Sequence of chain 1.C:
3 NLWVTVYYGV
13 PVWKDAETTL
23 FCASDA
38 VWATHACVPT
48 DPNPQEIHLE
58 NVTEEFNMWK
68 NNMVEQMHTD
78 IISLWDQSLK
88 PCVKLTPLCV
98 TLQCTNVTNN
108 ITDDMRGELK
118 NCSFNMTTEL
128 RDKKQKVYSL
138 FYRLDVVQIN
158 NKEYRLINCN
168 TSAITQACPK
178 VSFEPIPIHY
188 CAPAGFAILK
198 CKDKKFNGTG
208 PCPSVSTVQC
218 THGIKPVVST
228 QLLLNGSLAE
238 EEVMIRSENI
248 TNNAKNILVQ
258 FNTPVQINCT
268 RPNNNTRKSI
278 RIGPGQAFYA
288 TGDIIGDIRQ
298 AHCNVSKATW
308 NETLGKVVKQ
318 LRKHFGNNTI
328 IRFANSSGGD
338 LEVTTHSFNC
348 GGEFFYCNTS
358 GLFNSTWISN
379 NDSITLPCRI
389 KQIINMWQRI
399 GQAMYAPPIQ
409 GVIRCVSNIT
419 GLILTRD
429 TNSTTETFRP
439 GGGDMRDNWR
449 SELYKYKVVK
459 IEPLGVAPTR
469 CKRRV

The small molecule below binds the protein below.
Small molecule (SMILES): CC(=O)N[C@H]1[C@H](O[C@H]2[C@H](O)[C@@H](NC(C)=O)CO[C@@H]2CO)O[C@H](CO)[C@@H](O[C@@H]2O[C@H](CO)[C@@H](O)[C@H](O)[C@@H]2O)[C@@H]1O

Binding-site contacts:
Ligand atom N2 contacts residue ASN58 of chain 1.C at 2.6 Å (h-bond).
Ligand atom C1 contacts residue GLY16 of chain 1.E at 4.0 Å.
Ligand atom C5 contacts residue ASN58 of chain 1.C at 3.5 Å.
Ligand atom O7 contacts residue THR18 of chain 1.E at 4.0 Å.
Ligand atom C2 contacts residue ASN58 of chain 1.C at 2.3 Å.
Ligand atom C8 contacts residue GLY16 of chain 1.E at 2.5 Å.
Ligand atom C1 contacts residue ASN58 of chain 1.C at 1.4 Å.
Ligand atom C7 contacts residue ASN58 of chain 1.C at 3.0 Å.
Ligand atom C7 contacts residue GLY16 of chain 1.E at 2.1 Å.
Ligand atom N2 contacts residue SER17 of chain 1.E at 4.4 Å.
Ligand atom C2 contacts residue GLY16 of chain 1.E at 3.8 Å.
Ligand atom C7 contacts residue SER17 of chain 1.E at 3.2 Å.
Ligand atom C1 contacts residue GLU57 of chain 1.C at 4.0 Å.
Ligand atom C6 contacts residue ASN58 of chain 1.C at 4.5 Å.
Ligand atom N2 contacts residue GLY16 of chain 1.E at 3.1 Å (h-bond).
Ligand atom C4 contacts residue ASN58 of chain 1.C at 4.1 Å.
Ligand atom O7 contacts residue ASN58 of chain 1.C at 3.5 Å (h-bond).
Ligand atom O6 contacts residue ASN58 of chain 1.C at 3.9 Å.
Ligand atom C8 contacts residue SER17 of chain 1.E at 2.9 Å.
Ligand atom O5 contacts residue ASN58 of chain 1.C at 2.2 Å (h-bond).
Ligand atom O7 contacts residue SER17 of chain 1.E at 2.4 Å.
Ligand atom C3 contacts residue ASN58 of chain 1.C at 3.7 Å.
Ligand atom C8 contacts residue ASN58 of chain 1.C at 4.2 Å.
Ligand atom O7 contacts residue GLY16 of chain 1.E at 2.2 Å (h-bond).

Sequence of chain 1.E:
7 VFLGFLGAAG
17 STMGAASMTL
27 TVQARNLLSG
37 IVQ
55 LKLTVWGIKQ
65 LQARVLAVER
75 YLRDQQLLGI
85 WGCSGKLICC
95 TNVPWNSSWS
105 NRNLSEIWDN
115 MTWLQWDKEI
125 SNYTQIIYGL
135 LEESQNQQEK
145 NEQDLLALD